Binding-site contacts:
Ligand atom O contacts residue PHE88 of chain 1.A at 3.5 Å.
Ligand atom C1 contacts residue VAL248 of chain 1.A at 4.3 Å (hydrophobic).
Ligand atom C9 contacts residue VAL397 of chain 1.A at 4.2 Å (hydrophobic).
Ligand atom C3 contacts residue THR102 of chain 1.A at 4.0 Å.
Ligand atom C5 contacts residue LEU245 of chain 1.A at 4.0 Å (hydrophobic).
Ligand atom C6 contacts residue LEU245 of chain 1.A at 4.0 Å (hydrophobic).
Ligand atom C3 contacts residue TYR97 of chain 1.A at 3.8 Å (hydrophobic).
Ligand atom C8 contacts residue ILE396 of chain 1.A at 4.3 Å (hydrophobic).
Ligand atom C5 contacts residue HEM1 of chain 1.B at 3.6 Å.
Ligand atom C10 contacts residue THR186 of chain 1.A at 4.1 Å.
Ligand atom C8 contacts residue HEM1 of chain 1.B at 4.2 Å.
Ligand atom C10 contacts residue VAL397 of chain 1.A at 4.1 Å (hydrophobic).
Ligand atom C7 contacts residue VAL296 of chain 1.A at 4.4 Å (hydrophobic).
Ligand atom C10 contacts residue VAL248 of chain 1.A at 3.7 Å (hydrophobic).
Ligand atom C10 contacts residue PHE88 of chain 1.A at 4.1 Å (hydrophobic).
Ligand atom O contacts residue LEU245 of chain 1.A at 3.6 Å.
Ligand atom C8 contacts residue VAL296 of chain 1.A at 3.7 Å (hydrophobic).
Ligand atom C7 contacts residue HEM1 of chain 1.B at 4.5 Å.
Ligand atom C8 contacts residue ASP298 of chain 1.A at 3.9 Å.
Ligand atom C9 contacts residue THR253 of chain 1.A at 4.1 Å.
Ligand atom C2 contacts residue PHE88 of chain 1.A at 4.3 Å (hydrophobic).
Ligand atom C6 contacts residue THR253 of chain 1.A at 4.5 Å.
Ligand atom C2 contacts residue LEU245 of chain 1.A at 3.8 Å (hydrophobic).
Ligand atom O contacts residue TYR97 of chain 1.A at 2.7 Å (h-bond).
Ligand atom C9 contacts residue HEM1 of chain 1.B at 3.9 Å.
Ligand atom C9 contacts residue VAL296 of chain 1.A at 3.9 Å (hydrophobic).
Ligand atom C2 contacts residue TYR97 of chain 1.A at 3.6 Å (hydrophobic).
Ligand atom C4 contacts residue HEM1 of chain 1.B at 3.4 Å.
Ligand atom C6 contacts residue VAL248 of chain 1.A at 4.0 Å (hydrophobic).
Ligand atom C3 contacts residue HEM1 of chain 1.B at 4.1 Å.
Ligand atom O contacts residue PHE99 of chain 1.A at 4.5 Å.
Ligand atom C3 contacts residue LEU245 of chain 1.A at 3.8 Å (hydrophobic).
Ligand atom C6 contacts residue GLY249 of chain 1.A at 4.3 Å.
Ligand atom C10 contacts residue ILE396 of chain 1.A at 4.3 Å (hydrophobic).

Sequence of chain 1.A:
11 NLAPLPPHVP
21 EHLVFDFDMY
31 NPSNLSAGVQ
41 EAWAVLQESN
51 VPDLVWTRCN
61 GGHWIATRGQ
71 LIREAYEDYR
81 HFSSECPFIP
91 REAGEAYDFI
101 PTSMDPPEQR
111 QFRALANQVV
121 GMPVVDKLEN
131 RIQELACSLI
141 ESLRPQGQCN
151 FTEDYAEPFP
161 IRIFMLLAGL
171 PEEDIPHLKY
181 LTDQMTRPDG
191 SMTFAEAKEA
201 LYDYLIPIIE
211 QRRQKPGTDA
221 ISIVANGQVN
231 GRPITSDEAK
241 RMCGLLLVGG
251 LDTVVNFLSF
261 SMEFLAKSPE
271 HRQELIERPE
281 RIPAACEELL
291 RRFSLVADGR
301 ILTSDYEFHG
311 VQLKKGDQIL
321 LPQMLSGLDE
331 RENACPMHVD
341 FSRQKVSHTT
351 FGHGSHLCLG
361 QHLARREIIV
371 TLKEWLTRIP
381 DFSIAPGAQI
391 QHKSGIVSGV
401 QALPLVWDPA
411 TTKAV

This small molecule binds to this protein.
Small molecule (SMILES): CC1(C)[C@@H]2CC[C@@]1(C)C(=O)C2